This small molecule binds to this protein.
Small molecule (SMILES): O=C(O)[C@@H](O)C(O)[C@H](O)C(=O)O

Binding-site contacts:
Ligand atom O5B contacts residue ASP355 of chain 1.L at 3.3 Å (salt-bridge).
Ligand atom O3 contacts residue ZN1 of chain 1.CB at 3.3 Å.
Ligand atom O2 contacts residue ZN1 of chain 1.CB at 2.3 Å.
Ligand atom O5A contacts residue TYR50 of chain 1.L at 3.4 Å.
Ligand atom O1A contacts residue ARG170 of chain 1.L at 2.7 Å (salt-bridge).
Ligand atom C4 contacts residue HIS49 of chain 1.L at 3.9 Å.
Ligand atom O4 contacts residue HIS49 of chain 1.L at 2.9 Å (h-bond).
Ligand atom O1B contacts residue HIS26 of chain 1.L at 3.3 Å (h-bond).
Ligand atom C1 contacts residue ZN1 of chain 1.CB at 3.1 Å.
Ligand atom C1 contacts residue HIS28 of chain 1.L at 3.9 Å.
Ligand atom O3 contacts residue ARG357 of chain 1.L at 3.2 Å (salt-bridge).
Ligand atom O1B contacts residue ZN1 of chain 1.CB at 2.2 Å.
Ligand atom O5B contacts residue TRP326 of chain 1.L at 4.0 Å.
Ligand atom C5 contacts residue TYR50 of chain 1.L at 3.6 Å (hydrophobic).
Ligand atom C5 contacts residue ARG357 of chain 1.L at 3.8 Å.
Ligand atom C4 contacts residue TRP326 of chain 1.L at 3.7 Å (hydrophobic).
Ligand atom O1B contacts residue MET258 of chain 1.L at 3.3 Å.
Ligand atom C2 contacts residue TRP326 of chain 1.L at 3.8 Å (hydrophobic).
Ligand atom O1B contacts residue HIS28 of chain 1.L at 3.1 Å (h-bond).
Ligand atom O5A contacts residue ARG357 of chain 1.L at 2.8 Å (salt-bridge).
Ligand atom C5 contacts residue ASP355 of chain 1.L at 4.0 Å.
Ligand atom C1 contacts residue ARG170 of chain 1.L at 3.5 Å.
Ligand atom C1 contacts residue MET258 of chain 1.L at 3.9 Å (hydrophobic).
Ligand atom O1B contacts residue ARG170 of chain 1.L at 3.1 Å (salt-bridge).
Ligand atom O4 contacts residue TRP326 of chain 1.L at 3.7 Å.
Ligand atom C3 contacts residue ARG357 of chain 1.L at 3.8 Å.
Ligand atom O5B contacts residue TYR50 of chain 1.L at 3.1 Å (h-bond).
Ligand atom O2 contacts residue ASP355 of chain 1.L at 3.0 Å (salt-bridge).
Ligand atom O5A contacts residue HIS49 of chain 1.L at 3.0 Å (h-bond).
Ligand atom C3 contacts residue ZN1 of chain 1.CB at 3.9 Å.
Ligand atom C4 contacts residue ARG357 of chain 1.L at 3.9 Å.
Ligand atom O4 contacts residue ARG357 of chain 1.L at 3.0 Å (salt-bridge).
Ligand atom C2 contacts residue ZN1 of chain 1.CB at 3.2 Å.
Ligand atom C3 contacts residue HIS28 of chain 1.L at 4.0 Å.
Ligand atom O3 contacts residue HIS28 of chain 1.L at 2.8 Å (h-bond).
Ligand atom O1A contacts residue SER223 of chain 1.L at 3.8 Å.
Ligand atom O2 contacts residue TRP325 of chain 1.L at 2.9 Å (h-bond).
Ligand atom C5 contacts residue HIS49 of chain 1.L at 3.7 Å.
Ligand atom O2 contacts residue HIS28 of chain 1.L at 3.8 Å.
Ligand atom C2 contacts residue TRP325 of chain 1.L at 3.7 Å (hydrophobic).

Sequence of chain 1.L:
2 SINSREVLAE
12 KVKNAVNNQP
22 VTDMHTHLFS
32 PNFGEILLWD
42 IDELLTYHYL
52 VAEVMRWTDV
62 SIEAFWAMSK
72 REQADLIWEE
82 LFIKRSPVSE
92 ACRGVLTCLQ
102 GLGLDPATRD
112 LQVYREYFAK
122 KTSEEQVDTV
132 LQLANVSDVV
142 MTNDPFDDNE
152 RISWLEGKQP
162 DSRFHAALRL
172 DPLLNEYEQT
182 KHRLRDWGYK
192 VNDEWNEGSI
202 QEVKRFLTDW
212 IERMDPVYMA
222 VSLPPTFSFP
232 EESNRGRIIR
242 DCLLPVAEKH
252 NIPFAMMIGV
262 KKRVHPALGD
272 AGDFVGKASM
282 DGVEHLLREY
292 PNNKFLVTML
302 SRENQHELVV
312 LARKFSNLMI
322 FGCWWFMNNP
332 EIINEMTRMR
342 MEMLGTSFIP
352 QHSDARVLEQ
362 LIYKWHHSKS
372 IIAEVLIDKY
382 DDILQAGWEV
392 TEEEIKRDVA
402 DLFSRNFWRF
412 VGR